Binding-site contacts:
Ligand atom C11 contacts residue GLY216 of chain 1.E at 3.5 Å.
Ligand atom C29 contacts residue ILE290 of chain 1.E at 3.5 Å (hydrophobic).
Ligand atom O6 contacts residue THR217 of chain 1.E at 3.7 Å.
Ligand atom N4 contacts residue ASP214 of chain 1.E at 2.6 Å (salt-bridge).
Ligand atom O2 contacts residue GLY36 of chain 1.E at 3.4 Å (h-bond).
Ligand atom C12 contacts residue GLY36 of chain 1.E at 3.5 Å.
Ligand atom C14 contacts residue ASP34 of chain 1.E at 3.2 Å.
Ligand atom C18 contacts residue ILE123 of chain 1.E at 3.6 Å (hydrophobic).
Ligand atom C24 contacts residue GLY216 of chain 1.E at 3.5 Å.
Ligand atom C9 contacts residue ASP214 of chain 1.E at 3.2 Å.
Ligand atom C17 contacts residue PHE111 of chain 1.E at 3.7 Å (hydrophobic).
Ligand atom N4 contacts residue GLY36 of chain 1.E at 3.5 Å (h-bond).
Ligand atom O4 contacts residue VAL78 of chain 1.E at 3.6 Å.
Ligand atom N1 contacts residue GLY216 of chain 1.E at 2.8 Å (h-bond).
Ligand atom C1 contacts residue ILE300 of chain 1.E at 3.4 Å (hydrophobic).
Ligand atom C7 contacts residue ASP214 of chain 1.E at 3.4 Å.
Ligand atom C32 contacts residue ILE290 of chain 1.E at 3.4 Å (hydrophobic).
Ligand atom C13 contacts residue TYR192 of chain 1.E at 3.5 Å (hydrophobic).
Ligand atom C13 contacts residue ASP214 of chain 1.E at 3.4 Å.
Ligand atom C33 contacts residue SER218 of chain 1.E at 3.7 Å.
Ligand atom O2 contacts residue ASP34 of chain 1.E at 2.5 Å (salt-bridge).
Ligand atom C31 contacts residue ILE290 of chain 1.E at 3.6 Å (hydrophobic).
Ligand atom C21 contacts residue ILE32 of chain 1.E at 3.4 Å (hydrophobic).
Ligand atom C10 contacts residue ASP214 of chain 1.E at 3.7 Å.
Ligand atom C18 contacts residue TYR77 of chain 1.E at 3.7 Å (hydrophobic).
Ligand atom C2 contacts residue ASP214 of chain 1.E at 3.3 Å.
Ligand atom O1 contacts residue VAL78 of chain 1.E at 3.5 Å.
Ligand atom C17 contacts residue SER79 of chain 1.E at 3.2 Å.
Ligand atom C14 contacts residue GLY216 of chain 1.E at 3.4 Å.
Ligand atom C16 contacts residue SER79 of chain 1.E at 3.7 Å.
Ligand atom O5 contacts residue VAL78 of chain 1.E at 3.7 Å.
Ligand atom C10 contacts residue ASP34 of chain 1.E at 3.5 Å.
Ligand atom C2 contacts residue ILE300 of chain 1.E at 3.5 Å (hydrophobic).
Ligand atom O6 contacts residue SER218 of chain 1.E at 2.7 Å (h-bond).
Ligand atom C20 contacts residue ILE32 of chain 1.E at 3.6 Å (hydrophobic).
Ligand atom C9 contacts residue THR217 of chain 1.E at 3.7 Å.
Ligand atom C35 contacts residue MET15 of chain 1.E at 3.6 Å (hydrophobic).
Ligand atom C20 contacts residue GLY216 of chain 1.E at 3.4 Å.
Ligand atom C2 contacts residue THR217 of chain 1.E at 3.5 Å.
Ligand atom N1 contacts residue THR217 of chain 1.E at 3.7 Å.

Sequence of chain 1.E:
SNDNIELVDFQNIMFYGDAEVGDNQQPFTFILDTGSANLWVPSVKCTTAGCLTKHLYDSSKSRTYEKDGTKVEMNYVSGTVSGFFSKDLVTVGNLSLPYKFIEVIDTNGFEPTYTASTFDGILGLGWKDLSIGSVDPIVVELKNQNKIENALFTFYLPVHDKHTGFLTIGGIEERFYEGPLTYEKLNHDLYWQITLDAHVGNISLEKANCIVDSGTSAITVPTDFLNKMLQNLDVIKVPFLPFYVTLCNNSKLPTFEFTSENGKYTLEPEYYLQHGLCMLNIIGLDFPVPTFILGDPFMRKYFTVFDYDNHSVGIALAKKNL

A protein and the small-molecule ligand that binds it are described below.
Small molecule (SMILES): CCCN(CCC)C(=O)c1cc(C(=O)N[C@@H](Cc2ccccc2)[C@H](O)CNC(C)(C)c2cccc(OC)c2)cc(N2CCCCS2(=O)=O)c1